This small molecule binds to this protein.
Small molecule (SMILES): CC(C)(C)NC(=O)N[C@H](C(=O)N1C[C@H]2[C@@H]([C@H]1C(=O)N[C@@H](CC1CCC1)[C@@H](O)C(N)=O)C2(C)C)C(C)(C)C

Binding-site contacts:
Ligand atom C13 contacts residue HIS164 of chain 1.A at 3.6 Å.
Ligand atom C33 contacts residue ARG188 of chain 1.A at 3.4 Å.
Ligand atom C28 contacts residue GLU166 of chain 1.A at 3.5 Å.
Ligand atom O04 contacts residue HIS41 of chain 1.A at 2.5 Å (h-bond).
Ligand atom C08 contacts residue ASN142 of chain 1.A at 3.5 Å.
Ligand atom O01 contacts residue CYS145 of chain 1.A at 2.9 Å (h-bond).
Ligand atom N11 contacts residue HIS41 of chain 1.A at 3.8 Å.
Ligand atom C03 contacts residue HIS41 of chain 1.A at 3.8 Å.
Ligand atom C17 contacts residue HIS41 of chain 1.A at 3.7 Å.
Ligand atom C17 contacts residue TYR54 of chain 1.A at 3.8 Å (hydrophobic).
Ligand atom C14 contacts residue HIS41 of chain 1.A at 3.8 Å.
Ligand atom C15 contacts residue MET49 of chain 1.A at 3.6 Å (hydrophobic).
Ligand atom C02 contacts residue CYS145 of chain 1.A at 2.8 Å (hydrophobic).
Ligand atom O34 contacts residue GLN189 of chain 1.A at 3.5 Å.
Ligand atom N29 contacts residue MET165 of chain 1.A at 3.8 Å.
Ligand atom C12 contacts residue HIS164 of chain 1.A at 3.8 Å.
Ligand atom O04 contacts residue CYS145 of chain 1.A at 2.5 Å (h-bond).
Ligand atom C33 contacts residue GLN192 of chain 1.A at 3.5 Å.
Ligand atom N29 contacts residue GLU166 of chain 1.A at 3.1 Å (salt-bridge).
Ligand atom N27 contacts residue GLU166 of chain 1.A at 2.9 Å (salt-bridge).
Ligand atom N11 contacts residue CYS145 of chain 1.A at 3.1 Å (h-bond).
Ligand atom C05 contacts residue CYS145 of chain 1.A at 2.7 Å (hydrophobic).
Ligand atom N11 contacts residue HIS164 of chain 1.A at 3.0 Å (h-bond).
Ligand atom C02 contacts residue GLY143 of chain 1.A at 3.6 Å.
Ligand atom C17 contacts residue MET49 of chain 1.A at 3.9 Å (hydrophobic).
Ligand atom C32 contacts residue THR190 of chain 1.A at 3.8 Å.
Ligand atom C33 contacts residue THR190 of chain 1.A at 3.0 Å.
Ligand atom O01 contacts residue GLY143 of chain 1.A at 2.8 Å (h-bond).
Ligand atom C18 contacts residue MET165 of chain 1.A at 3.9 Å (hydrophobic).
Ligand atom O35 contacts residue GLU166 of chain 1.A at 3.1 Å (salt-bridge).
Ligand atom C31 contacts residue MET165 of chain 1.A at 3.6 Å (hydrophobic).
Ligand atom C06 contacts residue CYS145 of chain 1.A at 3.1 Å (hydrophobic).
Ligand atom C17 contacts residue ASP187 of chain 1.A at 3.6 Å.
Ligand atom O01 contacts residue SER144 of chain 1.A at 3.1 Å (h-bond).
Ligand atom C30 contacts residue THR190 of chain 1.A at 3.9 Å.
Ligand atom C03 contacts residue CYS145 of chain 1.A at 1.8 Å (hydrophobic).
Ligand atom C19 contacts residue GLN189 of chain 1.A at 3.6 Å.
Ligand atom C33 contacts residue MET165 of chain 1.A at 3.7 Å (hydrophobic).
Ligand atom N37 contacts residue THR26 of chain 1.A at 3.8 Å.
Ligand atom O35 contacts residue MET165 of chain 1.A at 3.4 Å.

Sequence of chain 1.A:
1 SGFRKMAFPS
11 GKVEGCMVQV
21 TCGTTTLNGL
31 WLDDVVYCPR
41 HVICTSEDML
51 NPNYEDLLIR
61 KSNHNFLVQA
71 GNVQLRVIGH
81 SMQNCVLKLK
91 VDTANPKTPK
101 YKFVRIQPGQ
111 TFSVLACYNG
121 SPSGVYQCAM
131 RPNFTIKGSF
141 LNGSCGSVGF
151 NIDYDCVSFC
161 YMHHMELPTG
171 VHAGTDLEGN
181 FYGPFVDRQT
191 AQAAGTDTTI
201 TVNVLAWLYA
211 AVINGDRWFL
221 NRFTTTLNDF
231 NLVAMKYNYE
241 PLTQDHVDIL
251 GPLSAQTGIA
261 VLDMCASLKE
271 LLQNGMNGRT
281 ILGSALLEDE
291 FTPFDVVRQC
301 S